A small-molecule ligand and the protein it binds are described below.
Small molecule (SMILES): C[C@@H](O)[C@@H](C)O

Sequence of chain 4.B:
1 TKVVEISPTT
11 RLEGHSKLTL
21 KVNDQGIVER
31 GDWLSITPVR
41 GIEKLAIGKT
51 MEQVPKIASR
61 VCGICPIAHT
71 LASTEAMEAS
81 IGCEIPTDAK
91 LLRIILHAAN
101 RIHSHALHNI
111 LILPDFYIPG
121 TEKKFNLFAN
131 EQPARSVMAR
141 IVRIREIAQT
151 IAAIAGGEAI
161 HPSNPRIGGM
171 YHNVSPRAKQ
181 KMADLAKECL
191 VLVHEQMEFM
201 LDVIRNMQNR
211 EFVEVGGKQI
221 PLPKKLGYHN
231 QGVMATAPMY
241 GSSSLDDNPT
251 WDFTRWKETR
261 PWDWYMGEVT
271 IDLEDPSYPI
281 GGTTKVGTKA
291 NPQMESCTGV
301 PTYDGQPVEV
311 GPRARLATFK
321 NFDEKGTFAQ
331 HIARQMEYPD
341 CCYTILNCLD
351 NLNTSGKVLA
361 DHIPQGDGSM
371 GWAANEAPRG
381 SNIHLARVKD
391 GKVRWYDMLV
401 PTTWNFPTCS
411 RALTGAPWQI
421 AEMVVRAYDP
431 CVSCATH

Binding-site contacts:
Ligand atom C3 contacts residue SER369 of chain 4.B at 4.1 Å.
Ligand atom O5 contacts residue SER369 of chain 4.B at 3.6 Å (h-bond).
Ligand atom C2 contacts residue ASP367 of chain 4.B at 3.7 Å.
Ligand atom O5 contacts residue GLY368 of chain 4.B at 4.3 Å.
Ligand atom C1 contacts residue ASP367 of chain 4.B at 4.0 Å.
Ligand atom C4 contacts residue ASP367 of chain 4.B at 4.0 Å.
Ligand atom C2 contacts residue SER369 of chain 4.B at 3.9 Å.
Ligand atom C2 contacts residue GLY368 of chain 4.B at 4.2 Å.
Ligand atom C3 contacts residue ASP367 of chain 4.B at 3.7 Å.
Ligand atom O5 contacts residue ARG387 of chain 4.B at 4.4 Å.
Ligand atom C4 contacts residue SER369 of chain 4.B at 3.7 Å.